Sequence of chain 3.A:
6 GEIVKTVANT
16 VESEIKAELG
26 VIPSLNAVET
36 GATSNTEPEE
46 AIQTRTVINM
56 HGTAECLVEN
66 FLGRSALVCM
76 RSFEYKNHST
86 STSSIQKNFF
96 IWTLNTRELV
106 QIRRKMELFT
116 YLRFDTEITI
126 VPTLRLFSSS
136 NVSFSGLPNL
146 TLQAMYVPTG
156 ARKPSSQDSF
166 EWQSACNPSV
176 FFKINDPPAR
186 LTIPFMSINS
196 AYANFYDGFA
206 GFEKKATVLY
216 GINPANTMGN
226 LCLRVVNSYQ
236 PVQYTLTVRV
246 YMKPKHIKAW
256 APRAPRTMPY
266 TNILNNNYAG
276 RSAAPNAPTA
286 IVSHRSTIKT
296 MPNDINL

A small-molecule ligand and the protein it binds are described below.
Small molecule (SMILES): Cc1cc(CCCCCCCOc2ccc(C3=NCCO3)cc2)on1

Binding-site contacts:
Ligand atom C4B contacts residue LEU226 of chain 3.A at 3.9 Å (hydrophobic).
Ligand atom O1A contacts residue LEU226 of chain 3.A at 3.8 Å.
Ligand atom O1A contacts residue ALA149 of chain 3.A at 3.7 Å.
Ligand atom N2 contacts residue ASN221 of chain 3.A at 3.9 Å.
Ligand atom C3 contacts residue TYR197 of chain 3.A at 3.7 Å (hydrophobic).
Ligand atom C4A contacts residue LEU186 of chain 3.A at 3.9 Å (hydrophobic).
Ligand atom C5A contacts residue VAL175 of chain 3.A at 3.9 Å (hydrophobic).
Ligand atom C7C contacts residue LEU99 of chain 3.A at 3.5 Å (hydrophobic).
Ligand atom O1A contacts residue LEU186 of chain 3.A at 3.7 Å.
Ligand atom O1 contacts residue MET223 of chain 3.A at 3.6 Å (h-bond).
Ligand atom C5C contacts residue LEU99 of chain 3.A at 3.6 Å (hydrophobic).
Ligand atom C5A contacts residue LEU186 of chain 3.A at 3.6 Å (hydrophobic).
Ligand atom C2B contacts residue ILE123 of chain 3.A at 3.5 Å (hydrophobic).
Ligand atom C5C contacts residue THR101 of chain 3.A at 3.7 Å.
Ligand atom C6C contacts residue ILE123 of chain 3.A at 3.6 Å (hydrophobic).
Ligand atom N3A contacts residue TYR151 of chain 3.A at 3.3 Å.
Ligand atom C7C contacts residue ILE123 of chain 3.A at 3.5 Å (hydrophobic).
Ligand atom C4A contacts residue TYR151 of chain 3.A at 3.8 Å (hydrophobic).
Ligand atom C5A contacts residue PRO173 of chain 3.A at 3.5 Å (hydrophobic).
Ligand atom C2C contacts residue THR101 of chain 3.A at 3.8 Å.
Ligand atom C5A contacts residue ALA149 of chain 3.A at 3.2 Å (hydrophobic).
Ligand atom C31 contacts residue ASN199 of chain 3.A at 3.4 Å.
Ligand atom C4 contacts residue TYR197 of chain 3.A at 3.6 Å (hydrophobic).
Ligand atom C31 contacts residue TYR197 of chain 3.A at 3.7 Å (hydrophobic).
Ligand atom O1B contacts residue TRP97 of chain 3.A at 3.6 Å.
Ligand atom C6C contacts residue TRP97 of chain 3.A at 3.9 Å (hydrophobic).
Ligand atom C1C contacts residue TYR197 of chain 3.A at 3.7 Å (hydrophobic).
Ligand atom C2B contacts residue LEU226 of chain 3.A at 3.6 Å (hydrophobic).
Ligand atom C3B contacts residue ILE123 of chain 3.A at 3.9 Å (hydrophobic).
Ligand atom C5 contacts residue TYR197 of chain 3.A at 3.8 Å (hydrophobic).
Ligand atom C3B contacts residue LEU226 of chain 3.A at 3.5 Å (hydrophobic).
Ligand atom O1B contacts residue LEU99 of chain 3.A at 3.1 Å.
Ligand atom C4A contacts residue PRO173 of chain 3.A at 3.3 Å (hydrophobic).
Ligand atom C6B contacts residue ILE188 of chain 3.A at 3.7 Å (hydrophobic).
Ligand atom C5B contacts residue ILE188 of chain 3.A at 3.6 Å (hydrophobic).
Ligand atom C1B contacts residue LEU99 of chain 3.A at 3.9 Å (hydrophobic).
Ligand atom O1 contacts residue TYR197 of chain 3.A at 3.9 Å.
Ligand atom C4C contacts residue THR121 of chain 3.A at 3.7 Å.
Ligand atom C6C contacts residue LEU99 of chain 3.A at 3.6 Å (hydrophobic).
Ligand atom C2A contacts residue LEU186 of chain 3.A at 3.7 Å (hydrophobic).

Sequence of chain 3.C:
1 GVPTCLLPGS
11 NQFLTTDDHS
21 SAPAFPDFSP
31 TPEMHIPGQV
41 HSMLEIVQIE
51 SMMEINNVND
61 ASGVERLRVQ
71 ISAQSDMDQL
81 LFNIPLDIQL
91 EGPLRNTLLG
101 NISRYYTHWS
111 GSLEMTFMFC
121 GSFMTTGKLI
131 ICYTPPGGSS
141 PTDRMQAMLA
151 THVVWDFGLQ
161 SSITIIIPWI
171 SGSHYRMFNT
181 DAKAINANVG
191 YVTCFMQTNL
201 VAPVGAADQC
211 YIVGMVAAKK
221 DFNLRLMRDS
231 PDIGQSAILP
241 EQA